Sequence of chain 59.B:
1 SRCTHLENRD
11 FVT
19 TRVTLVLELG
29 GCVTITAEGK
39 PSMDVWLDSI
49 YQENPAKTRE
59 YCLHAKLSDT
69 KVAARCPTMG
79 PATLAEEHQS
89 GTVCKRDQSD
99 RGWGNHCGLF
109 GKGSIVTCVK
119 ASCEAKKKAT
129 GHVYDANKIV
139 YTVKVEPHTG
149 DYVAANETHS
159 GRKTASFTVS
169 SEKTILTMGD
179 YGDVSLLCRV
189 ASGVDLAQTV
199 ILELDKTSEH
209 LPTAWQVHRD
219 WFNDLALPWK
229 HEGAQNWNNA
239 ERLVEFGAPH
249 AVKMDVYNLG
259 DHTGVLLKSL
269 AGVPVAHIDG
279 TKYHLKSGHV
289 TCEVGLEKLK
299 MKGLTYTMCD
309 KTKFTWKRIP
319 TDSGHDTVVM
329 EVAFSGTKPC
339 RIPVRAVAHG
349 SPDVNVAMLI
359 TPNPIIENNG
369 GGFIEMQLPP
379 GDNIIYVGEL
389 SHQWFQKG

A protein and the small-molecule ligand that binds it are described below.
Small molecule (SMILES): CC(=O)N[C@@H]1[C@@H](O)[C@H](O)[C@@H](CO)O[C@H]1O

Sequence of chain 17.B:
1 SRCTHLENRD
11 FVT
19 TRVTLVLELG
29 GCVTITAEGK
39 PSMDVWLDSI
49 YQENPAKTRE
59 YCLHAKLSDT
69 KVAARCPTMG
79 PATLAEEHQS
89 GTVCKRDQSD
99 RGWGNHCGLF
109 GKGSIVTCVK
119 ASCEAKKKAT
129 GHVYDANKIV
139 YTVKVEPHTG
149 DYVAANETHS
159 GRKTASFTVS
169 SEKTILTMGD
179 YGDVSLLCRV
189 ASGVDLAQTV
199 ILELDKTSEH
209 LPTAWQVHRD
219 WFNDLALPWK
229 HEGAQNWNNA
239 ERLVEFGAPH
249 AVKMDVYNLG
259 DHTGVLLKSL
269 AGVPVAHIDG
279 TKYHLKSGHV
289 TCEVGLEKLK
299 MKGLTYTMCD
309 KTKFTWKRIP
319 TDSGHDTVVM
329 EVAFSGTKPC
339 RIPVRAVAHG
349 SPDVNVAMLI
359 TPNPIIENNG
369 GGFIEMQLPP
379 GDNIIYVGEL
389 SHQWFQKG

Binding-site contacts:
Ligand atom C2 contacts residue HIS104 of chain 59.B at 4.4 Å.
Ligand atom O7 contacts residue ASN154 of chain 17.B at 3.1 Å (h-bond).
Ligand atom O6 contacts residue HIS104 of chain 59.B at 2.9 Å.
Ligand atom C2 contacts residue ASN154 of chain 17.B at 2.4 Å.
Ligand atom O7 contacts residue GLU155 of chain 17.B at 3.8 Å.
Ligand atom O5 contacts residue HIS104 of chain 59.B at 3.2 Å (h-bond).
Ligand atom N2 contacts residue ASN154 of chain 17.B at 2.9 Å (h-bond).
Ligand atom C5 contacts residue ASN154 of chain 17.B at 3.7 Å.
Ligand atom C8 contacts residue ASN154 of chain 17.B at 3.8 Å.
Ligand atom C4 contacts residue ASN154 of chain 17.B at 4.2 Å.
Ligand atom O7 contacts residue HIS104 of chain 59.B at 4.2 Å.
Ligand atom C7 contacts residue GLU155 of chain 17.B at 4.1 Å.
Ligand atom C8 contacts residue GLU155 of chain 17.B at 3.8 Å.
Ligand atom C6 contacts residue HIS104 of chain 59.B at 3.7 Å.
Ligand atom O5 contacts residue ASN154 of chain 17.B at 2.4 Å (h-bond).
Ligand atom C7 contacts residue ASN154 of chain 17.B at 3.3 Å.
Ligand atom C1 contacts residue HIS104 of chain 59.B at 3.2 Å.
Ligand atom C3 contacts residue ASN154 of chain 17.B at 3.8 Å.
Ligand atom C5 contacts residue HIS104 of chain 59.B at 3.3 Å.
Ligand atom C1 contacts residue ASN154 of chain 17.B at 1.4 Å.